The protein below binds the small molecule below.
Small molecule (SMILES): C[N+](C)(C)CCOP(=O)(O)O

Binding-site contacts:
Ligand atom P1 contacts residue FE1 of chain 2.C at 3.2 Å.
Ligand atom O4 contacts residue HIS86 of chain 2.A at 3.2 Å (h-bond).
Ligand atom N1 contacts residue ASP88 of chain 2.A at 4.3 Å.
Ligand atom O1 contacts residue FE1 of chain 2.D at 2.2 Å.
Ligand atom O1 contacts residue ASP88 of chain 2.A at 3.4 Å (salt-bridge).
Ligand atom C5 contacts residue GLU54 of chain 2.A at 4.5 Å.
Ligand atom O1 contacts residue HIS89 of chain 2.A at 4.3 Å.
Ligand atom O2 contacts residue FE1 of chain 2.C at 3.7 Å.
Ligand atom O2 contacts residue FE1 of chain 2.D at 4.1 Å.
Ligand atom O4 contacts residue ASP202 of chain 2.A at 3.1 Å (salt-bridge).
Ligand atom P1 contacts residue HIS227 of chain 2.A at 3.0 Å.
Ligand atom C4 contacts residue TRP122 of chain 2.A at 3.6 Å (hydrophobic).
Ligand atom O4 contacts residue HIS227 of chain 2.A at 3.2 Å (h-bond).
Ligand atom C4 contacts residue HIS86 of chain 2.A at 3.8 Å.
Ligand atom C4 contacts residue ASP88 of chain 2.A at 4.2 Å.
Ligand atom O1 contacts residue HIS227 of chain 2.A at 3.4 Å (h-bond).
Ligand atom O4 contacts residue ASN182 of chain 2.A at 2.9 Å (h-bond).
Ligand atom O1 contacts residue ASP202 of chain 2.A at 2.9 Å (salt-bridge).
Ligand atom C1 contacts residue ASP88 of chain 2.A at 4.4 Å.
Ligand atom O2 contacts residue ASP88 of chain 2.A at 3.8 Å.
Ligand atom O4 contacts residue FE1 of chain 2.C at 2.2 Å.
Ligand atom C3 contacts residue ASP88 of chain 2.A at 3.4 Å.
Ligand atom C5 contacts residue TRP122 of chain 2.A at 3.8 Å (hydrophobic).
Ligand atom P1 contacts residue FE1 of chain 2.D at 3.5 Å.
Ligand atom P1 contacts residue HIS86 of chain 2.A at 4.3 Å.
Ligand atom N1 contacts residue TRP122 of chain 2.A at 4.3 Å.
Ligand atom O3 contacts residue ASN182 of chain 2.A at 4.4 Å.
Ligand atom C4 contacts residue SER87 of chain 2.A at 4.3 Å.
Ligand atom P1 contacts residue ASN182 of chain 2.A at 4.2 Å.
Ligand atom C3 contacts residue SER87 of chain 2.A at 3.8 Å.
Ligand atom C2 contacts residue TRP122 of chain 2.A at 4.1 Å (hydrophobic).
Ligand atom O1 contacts residue HIS228 of chain 2.A at 3.1 Å (h-bond).
Ligand atom O2 contacts residue HIS86 of chain 2.A at 4.0 Å.
Ligand atom O4 contacts residue FE1 of chain 2.D at 3.9 Å.
Ligand atom C5 contacts residue GLY52 of chain 2.A at 3.1 Å.
Ligand atom O1 contacts residue FE1 of chain 2.C at 3.6 Å.
Ligand atom O3 contacts residue HIS227 of chain 2.A at 2.5 Å (h-bond).
Ligand atom P1 contacts residue ASP202 of chain 2.A at 3.5 Å.

Sequence of chain 2.A:
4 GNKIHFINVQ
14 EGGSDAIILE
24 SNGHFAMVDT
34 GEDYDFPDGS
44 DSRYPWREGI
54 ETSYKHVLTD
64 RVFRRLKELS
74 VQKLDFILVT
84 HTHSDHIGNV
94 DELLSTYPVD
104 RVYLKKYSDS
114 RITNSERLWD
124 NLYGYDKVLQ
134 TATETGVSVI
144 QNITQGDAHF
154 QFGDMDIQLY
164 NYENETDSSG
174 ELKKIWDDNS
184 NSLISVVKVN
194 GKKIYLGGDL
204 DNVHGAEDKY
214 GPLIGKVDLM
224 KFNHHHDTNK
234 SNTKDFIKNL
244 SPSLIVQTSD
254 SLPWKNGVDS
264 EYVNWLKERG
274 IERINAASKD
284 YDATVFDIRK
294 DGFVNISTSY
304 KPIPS